Sequence of chain 4.A:
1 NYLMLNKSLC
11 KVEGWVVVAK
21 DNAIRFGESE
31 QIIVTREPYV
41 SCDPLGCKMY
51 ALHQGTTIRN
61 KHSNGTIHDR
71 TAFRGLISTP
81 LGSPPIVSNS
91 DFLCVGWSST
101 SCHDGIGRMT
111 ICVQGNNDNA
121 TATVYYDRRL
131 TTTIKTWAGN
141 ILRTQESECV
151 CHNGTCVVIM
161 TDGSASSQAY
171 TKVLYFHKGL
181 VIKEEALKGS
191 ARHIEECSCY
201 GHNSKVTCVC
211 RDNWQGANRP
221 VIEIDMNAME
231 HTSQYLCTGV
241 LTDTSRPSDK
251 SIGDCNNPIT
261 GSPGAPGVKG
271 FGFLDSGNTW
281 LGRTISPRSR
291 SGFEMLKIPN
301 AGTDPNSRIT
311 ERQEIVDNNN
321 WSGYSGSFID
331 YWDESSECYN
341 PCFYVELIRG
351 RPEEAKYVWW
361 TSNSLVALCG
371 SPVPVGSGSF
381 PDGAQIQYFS

This small molecule binds to this protein.
Small molecule (SMILES): CC(=O)N[C@H]1[C@H](O[C@H]2[C@H](O)[C@@H](NC(C)=O)CO[C@@H]2CO)O[C@H](CO)[C@@H](O)[C@@H]1O

Binding-site contacts:
Ligand atom C4 contacts residue ASN153 of chain 4.A at 4.2 Å.
Ligand atom C7 contacts residue ASN227 of chain 4.A at 3.9 Å.
Ligand atom N2 contacts residue ASN153 of chain 4.A at 2.7 Å (h-bond).
Ligand atom C8 contacts residue ASN227 of chain 4.A at 3.8 Å.
Ligand atom C8 contacts residue ASN153 of chain 4.A at 4.5 Å.
Ligand atom O7 contacts residue ASN153 of chain 4.A at 3.9 Å.
Ligand atom C1 contacts residue ASN153 of chain 4.A at 1.4 Å.
Ligand atom O5 contacts residue ASN153 of chain 4.A at 2.4 Å (h-bond).
Ligand atom C3 contacts residue ASN153 of chain 4.A at 3.6 Å.
Ligand atom O7 contacts residue ASN227 of chain 4.A at 3.7 Å.
Ligand atom C5 contacts residue ASN153 of chain 4.A at 3.7 Å.
Ligand atom C2 contacts residue ASN153 of chain 4.A at 2.2 Å.
Ligand atom C7 contacts residue ASN153 of chain 4.A at 3.5 Å.